Sequence of chain 1.A:
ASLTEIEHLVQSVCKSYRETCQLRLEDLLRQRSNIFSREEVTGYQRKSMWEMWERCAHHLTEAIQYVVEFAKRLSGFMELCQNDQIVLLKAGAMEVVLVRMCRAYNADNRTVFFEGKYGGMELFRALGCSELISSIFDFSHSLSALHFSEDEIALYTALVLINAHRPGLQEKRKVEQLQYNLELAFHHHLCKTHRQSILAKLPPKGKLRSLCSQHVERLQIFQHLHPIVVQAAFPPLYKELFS

The small molecule below binds the protein below.
Small molecule (SMILES): CC(C)CCC[C@@](C)(O)[C@H]1CC[C@H]2[C@@H]3CC=C4C[C@@H](O)CC[C@]4(C)[C@H]3CC[C@@]21C

Binding-site contacts:
Ligand atom C25 contacts residue CYS56 of chain 1.A at 4.2 Å (hydrophobic).
Ligand atom C27 contacts residue LEU127 of chain 1.A at 3.8 Å (hydrophobic).
Ligand atom C26 contacts residue CYS56 of chain 1.A at 4.1 Å (hydrophobic).
Ligand atom C22 contacts residue LEU127 of chain 1.A at 4.3 Å (hydrophobic).
Ligand atom C15 contacts residue CYS56 of chain 1.A at 4.1 Å (hydrophobic).
Ligand atom C19 contacts residue VAL112 of chain 1.A at 3.6 Å (hydrophobic).
Ligand atom C7 contacts residue LEU60 of chain 1.A at 4.3 Å (hydrophobic).
Ligand atom O2 contacts residue PHE124 of chain 1.A at 3.7 Å.
Ligand atom C19 contacts residue PHE113 of chain 1.A at 3.9 Å (hydrophobic).
Ligand atom C26 contacts residue TYR238 of chain 1.A at 3.7 Å (hydrophobic).
Ligand atom C2 contacts residue MET101 of chain 1.A at 4.0 Å (hydrophobic).
Ligand atom C19 contacts residue ALA104 of chain 1.A at 3.7 Å (hydrophobic).
Ligand atom C11 contacts residue MET101 of chain 1.A at 3.4 Å (hydrophobic).
Ligand atom C18 contacts residue VAL112 of chain 1.A at 3.8 Å (hydrophobic).
Ligand atom C3 contacts residue GLN22 of chain 1.A at 3.4 Å.
Ligand atom C26 contacts residue HIS215 of chain 1.A at 4.2 Å.
Ligand atom C21 contacts residue ILE136 of chain 1.A at 3.6 Å (hydrophobic).
Ligand atom O2 contacts residue ILE133 of chain 1.A at 4.3 Å.
Ligand atom C3 contacts residue ALA63 of chain 1.A at 4.0 Å (hydrophobic).
Ligand atom C5 contacts residue ALA63 of chain 1.A at 4.3 Å (hydrophobic).
Ligand atom C25 contacts residue LEU127 of chain 1.A at 4.2 Å (hydrophobic).
Ligand atom C16 contacts residue CYS56 of chain 1.A at 4.0 Å (hydrophobic).
Ligand atom C24 contacts residue HIS215 of chain 1.A at 4.0 Å.
Ligand atom C15 contacts residue PHE114 of chain 1.A at 4.1 Å (hydrophobic).
Ligand atom C4 contacts residue GLN22 of chain 1.A at 3.8 Å.
Ligand atom C14 contacts residue LEU60 of chain 1.A at 4.3 Å (hydrophobic).
Ligand atom C2 contacts residue ARG100 of chain 1.A at 4.0 Å.
Ligand atom C12 contacts residue MET101 of chain 1.A at 3.2 Å (hydrophobic).
Ligand atom C7 contacts residue HIS59 of chain 1.A at 3.8 Å.
Ligand atom C26 contacts residue LEU60 of chain 1.A at 3.8 Å (hydrophobic).
Ligand atom C1 contacts residue VAL97 of chain 1.A at 4.0 Å (hydrophobic).
Ligand atom C26 contacts residue ALA57 of chain 1.A at 4.3 Å (hydrophobic).
Ligand atom C1 contacts residue MET101 of chain 1.A at 3.7 Å (hydrophobic).
Ligand atom C6 contacts residue HIS59 of chain 1.A at 3.8 Å.
Ligand atom C27 contacts residue TRP53 of chain 1.A at 3.5 Å (hydrophobic).
Ligand atom C6 contacts residue ALA63 of chain 1.A at 4.0 Å (hydrophobic).
Ligand atom C22 contacts residue ILE133 of chain 1.A at 3.8 Å (hydrophobic).
Ligand atom C18 contacts residue PHE124 of chain 1.A at 4.0 Å (hydrophobic).
Ligand atom C21 contacts residue MET101 of chain 1.A at 4.1 Å (hydrophobic).
Ligand atom O1 contacts residue GLN22 of chain 1.A at 2.9 Å (h-bond).